This small molecule binds to this protein.
Small molecule (SMILES): CC(=O)N[C@H]1[C@H](O[C@H]2[C@H](O)[C@@H](NC(C)=O)CO[C@@H]2CO)O[C@H](CO)[C@@H](O)[C@@H]1O

Sequence of chain 29.E:
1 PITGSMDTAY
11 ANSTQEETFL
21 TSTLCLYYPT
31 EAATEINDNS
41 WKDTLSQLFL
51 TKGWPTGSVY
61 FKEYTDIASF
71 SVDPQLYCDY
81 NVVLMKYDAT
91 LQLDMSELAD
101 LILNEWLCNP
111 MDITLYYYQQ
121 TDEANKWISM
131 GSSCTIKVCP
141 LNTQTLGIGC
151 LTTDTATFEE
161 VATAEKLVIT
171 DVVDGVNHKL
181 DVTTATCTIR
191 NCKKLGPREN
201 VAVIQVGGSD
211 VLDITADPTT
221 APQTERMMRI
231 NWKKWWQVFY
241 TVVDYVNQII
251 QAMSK

Binding-site contacts:
Ligand atom C5 contacts residue ASN12 of chain 29.E at 4.1 Å.
Ligand atom N2 contacts residue ASN12 of chain 29.E at 3.8 Å.
Ligand atom C7 contacts residue ASN12 of chain 29.E at 3.9 Å.
Ligand atom O5 contacts residue ASN12 of chain 29.E at 2.7 Å (h-bond).
Ligand atom O7 contacts residue ASN12 of chain 29.E at 3.6 Å.
Ligand atom C2 contacts residue ASN12 of chain 29.E at 3.3 Å.
Ligand atom C1 contacts residue ASN12 of chain 29.E at 2.2 Å.